Sequence of chain 1.H:
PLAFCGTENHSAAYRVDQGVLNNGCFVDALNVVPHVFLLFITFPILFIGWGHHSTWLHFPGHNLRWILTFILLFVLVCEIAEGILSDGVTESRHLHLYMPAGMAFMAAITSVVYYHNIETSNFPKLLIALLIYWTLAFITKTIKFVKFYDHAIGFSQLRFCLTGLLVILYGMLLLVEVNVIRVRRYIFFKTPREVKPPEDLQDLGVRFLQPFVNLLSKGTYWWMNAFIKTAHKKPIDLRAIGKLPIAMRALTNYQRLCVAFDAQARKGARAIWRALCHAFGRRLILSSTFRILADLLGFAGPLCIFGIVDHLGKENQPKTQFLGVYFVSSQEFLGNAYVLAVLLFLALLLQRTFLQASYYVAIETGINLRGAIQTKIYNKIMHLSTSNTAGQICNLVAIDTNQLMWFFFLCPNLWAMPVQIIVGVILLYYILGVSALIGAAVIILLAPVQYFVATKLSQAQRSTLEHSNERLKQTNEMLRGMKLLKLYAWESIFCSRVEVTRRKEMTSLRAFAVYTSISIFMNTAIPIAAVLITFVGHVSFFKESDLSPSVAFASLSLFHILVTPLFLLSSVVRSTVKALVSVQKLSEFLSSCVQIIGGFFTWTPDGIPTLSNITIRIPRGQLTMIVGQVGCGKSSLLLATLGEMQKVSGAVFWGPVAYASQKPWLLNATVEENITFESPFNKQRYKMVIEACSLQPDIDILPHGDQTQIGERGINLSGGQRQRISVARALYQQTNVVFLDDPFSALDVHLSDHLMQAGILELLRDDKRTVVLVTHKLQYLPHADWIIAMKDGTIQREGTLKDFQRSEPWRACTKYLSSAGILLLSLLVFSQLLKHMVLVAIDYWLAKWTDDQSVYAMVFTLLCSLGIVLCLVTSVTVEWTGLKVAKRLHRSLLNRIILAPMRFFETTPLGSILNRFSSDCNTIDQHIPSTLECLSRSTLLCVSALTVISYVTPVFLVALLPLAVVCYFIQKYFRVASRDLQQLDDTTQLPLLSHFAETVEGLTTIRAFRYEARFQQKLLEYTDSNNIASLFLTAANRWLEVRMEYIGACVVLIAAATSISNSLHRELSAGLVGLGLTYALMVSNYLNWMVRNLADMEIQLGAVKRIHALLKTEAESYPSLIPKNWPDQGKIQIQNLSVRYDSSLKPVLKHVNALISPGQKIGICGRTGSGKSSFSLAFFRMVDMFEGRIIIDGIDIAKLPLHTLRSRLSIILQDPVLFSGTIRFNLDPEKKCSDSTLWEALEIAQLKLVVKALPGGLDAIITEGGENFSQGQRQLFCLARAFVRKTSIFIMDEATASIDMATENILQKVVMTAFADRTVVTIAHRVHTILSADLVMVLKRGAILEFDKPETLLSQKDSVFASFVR

A protein and the small-molecule ligand that binds it are described below.
Small molecule (SMILES): Nc1ncnc2c1ncn2[C@@H]1O[C@H](COP(=O)(O)OP(=O)(O)OP(O)(O)=S)[C@@H](O)[C@H]1O

Binding-site contacts:
Ligand atom N1 contacts residue ARG50 of chain 1.G at 2.7 Å (salt-bridge).
Ligand atom O2B contacts residue LYS185 of chain 1.E at 3.7 Å.
Ligand atom C1' contacts residue ILE182 of chain 1.E at 3.9 Å (hydrophobic).
Ligand atom O1A contacts residue LYS185 of chain 1.E at 3.3 Å.
Ligand atom C2 contacts residue ARG54 of chain 1.G at 3.9 Å.
Ligand atom O1A contacts residue GLY334 of chain 1.E at 3.9 Å.
Ligand atom O2A contacts residue GLY334 of chain 1.E at 2.9 Å (h-bond).
Ligand atom C2 contacts residue ILE49 of chain 1.G at 3.9 Å (hydrophobic).
Ligand atom C2' contacts residue ARG50 of chain 1.G at 3.8 Å.
Ligand atom N3 contacts residue ARG54 of chain 1.G at 3.6 Å (salt-bridge).
Ligand atom O3' contacts residue LYS39 of chain 1.E at 3.7 Å.
Ligand atom N7 contacts residue ARG50 of chain 1.G at 2.8 Å (salt-bridge).
Ligand atom C2 contacts residue LEU205 of chain 1.E at 3.8 Å (hydrophobic).
Ligand atom O1B contacts residue LYS185 of chain 1.E at 3.3 Å.
Ligand atom N6 contacts residue TYR330 of chain 1.E at 3.2 Å (h-bond).
Ligand atom S1G contacts residue GLU203 of chain 1.H at 2.9 Å (salt-bridge).
Ligand atom N1 contacts residue ASN48 of chain 1.G at 3.9 Å.
Ligand atom C4' contacts residue PHE183 of chain 1.E at 3.4 Å (hydrophobic).
Ligand atom O5' contacts residue PHE333 of chain 1.E at 3.9 Å.
Ligand atom C6 contacts residue TYR330 of chain 1.E at 3.8 Å (hydrophobic).
Ligand atom N6 contacts residue ASN48 of chain 1.G at 2.6 Å (h-bond).
Ligand atom O2' contacts residue ARG54 of chain 1.G at 3.7 Å.
Ligand atom C5 contacts residue ARG50 of chain 1.G at 3.6 Å.
Ligand atom C5' contacts residue LYS185 of chain 1.E at 3.5 Å.
Ligand atom S1G contacts residue ARG50 of chain 1.G at 3.3 Å (salt-bridge).
Ligand atom C5' contacts residue PHE183 of chain 1.E at 3.4 Å (hydrophobic).
Ligand atom C2 contacts residue ARG50 of chain 1.G at 3.1 Å.
Ligand atom C6 contacts residue ARG50 of chain 1.G at 3.3 Å.
Ligand atom O3A contacts residue ARG50 of chain 1.G at 3.7 Å.
Ligand atom N3 contacts residue ARG50 of chain 1.G at 3.7 Å.
Ligand atom N7 contacts residue TYR330 of chain 1.E at 3.4 Å (h-bond).
Ligand atom N9 contacts residue ARG50 of chain 1.G at 3.7 Å.
Ligand atom C5 contacts residue TYR330 of chain 1.E at 3.7 Å (hydrophobic).
Ligand atom C8 contacts residue ARG50 of chain 1.G at 3.0 Å.
Ligand atom O3B contacts residue LYS205 of chain 1.H at 3.8 Å.
Ligand atom C6 contacts residue ASN48 of chain 1.G at 3.6 Å.
Ligand atom N6 contacts residue ARG50 of chain 1.G at 3.4 Å (salt-bridge).
Ligand atom N1 contacts residue ILE49 of chain 1.G at 3.3 Å.
Ligand atom O3B contacts residue ARG50 of chain 1.G at 3.4 Å (salt-bridge).
Ligand atom N6 contacts residue ILE49 of chain 1.G at 3.9 Å.

Sequence of chain 1.G:
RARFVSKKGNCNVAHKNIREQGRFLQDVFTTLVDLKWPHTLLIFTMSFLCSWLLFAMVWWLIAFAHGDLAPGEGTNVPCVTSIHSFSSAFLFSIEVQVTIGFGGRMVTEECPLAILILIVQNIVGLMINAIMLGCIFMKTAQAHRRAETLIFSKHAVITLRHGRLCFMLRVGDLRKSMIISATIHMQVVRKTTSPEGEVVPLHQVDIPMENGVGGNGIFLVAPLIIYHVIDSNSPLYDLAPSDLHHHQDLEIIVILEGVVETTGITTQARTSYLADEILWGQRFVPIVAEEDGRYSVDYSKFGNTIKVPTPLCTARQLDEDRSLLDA

Sequence of chain 1.E:
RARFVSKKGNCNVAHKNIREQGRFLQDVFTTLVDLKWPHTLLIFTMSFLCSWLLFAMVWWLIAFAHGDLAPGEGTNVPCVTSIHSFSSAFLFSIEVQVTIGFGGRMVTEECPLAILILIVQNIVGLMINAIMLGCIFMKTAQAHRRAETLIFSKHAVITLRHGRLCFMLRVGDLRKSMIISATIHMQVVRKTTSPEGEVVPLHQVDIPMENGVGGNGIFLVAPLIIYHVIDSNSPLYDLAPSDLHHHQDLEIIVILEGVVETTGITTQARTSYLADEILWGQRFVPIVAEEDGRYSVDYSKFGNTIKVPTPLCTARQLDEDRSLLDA